Binding-site contacts:
Ligand atom O2 contacts residue ARG122 of chain 1.B at 3.2 Å (salt-bridge).
Ligand atom C4 contacts residue ASP180 of chain 1.B at 3.6 Å.
Ligand atom O3 contacts residue ASN127 of chain 1.B at 3.7 Å.
Ligand atom O3X contacts residue ARG133 of chain 1.B at 3.8 Å.
Ligand atom O1X contacts residue ARG133 of chain 1.B at 3.1 Å (salt-bridge).
Ligand atom O3 contacts residue GLY45 of chain 1.B at 3.5 Å.
Ligand atom O3 contacts residue ARG122 of chain 1.B at 2.9 Å (salt-bridge).
Ligand atom P contacts residue GLY45 of chain 1.B at 3.6 Å.
Ligand atom O3P contacts residue ASP10 of chain 1.B at 2.7 Å (salt-bridge).
Ligand atom O3X contacts residue SER178 of chain 1.B at 2.5 Å (h-bond).
Ligand atom P' contacts residue SER178 of chain 1.B at 3.8 Å.
Ligand atom O2X contacts residue ARG140 of chain 1.B at 2.8 Å (salt-bridge).
Ligand atom P' contacts residue ARG140 of chain 1.B at 3.5 Å.
Ligand atom O2X contacts residue GLY175 of chain 1.B at 3.0 Å.
Ligand atom O4 contacts residue ASP180 of chain 1.B at 2.6 Å (salt-bridge).
Ligand atom O2X contacts residue GLN176 of chain 1.B at 2.7 Å (h-bond).
Ligand atom O3 contacts residue SER46 of chain 1.B at 3.6 Å.
Ligand atom O1X contacts residue ARG140 of chain 1.B at 2.7 Å (salt-bridge).
Ligand atom O1X contacts residue ILE177 of chain 1.B at 3.2 Å.
Ligand atom O2P contacts residue GLY45 of chain 1.B at 2.8 Å (h-bond).
Ligand atom O1P contacts residue ASN214 of chain 1.B at 3.0 Å (h-bond).
Ligand atom O1 contacts residue ARG133 of chain 1.B at 3.8 Å.
Ligand atom O4 contacts residue ASN214 of chain 1.B at 3.4 Å (h-bond).
Ligand atom P contacts residue ASP10 of chain 1.B at 3.6 Å.
Ligand atom O1P contacts residue LYS188 of chain 1.B at 3.0 Å (salt-bridge).
Ligand atom O2P contacts residue GLY44 of chain 1.B at 3.0 Å.
Ligand atom O3X contacts residue ILE177 of chain 1.B at 3.4 Å (h-bond).
Ligand atom O3P contacts residue ASP12 of chain 1.B at 3.5 Å (salt-bridge).
Ligand atom P' contacts residue ARG133 of chain 1.B at 3.8 Å.
Ligand atom C3 contacts residue ASP180 of chain 1.B at 3.4 Å.
Ligand atom O3P contacts residue VAL11 of chain 1.B at 3.8 Å.
Ligand atom P' contacts residue GLY175 of chain 1.B at 3.8 Å.
Ligand atom C5 contacts residue GLY174 of chain 1.B at 3.8 Å.
Ligand atom O3X contacts residue GLY175 of chain 1.B at 3.8 Å.
Ligand atom O2 contacts residue ASN127 of chain 1.B at 3.4 Å (h-bond).
Ligand atom O2X contacts residue ILE177 of chain 1.B at 3.7 Å.
Ligand atom O3 contacts residue ASP180 of chain 1.B at 3.0 Å (salt-bridge).
Ligand atom O2P contacts residue SER46 of chain 1.B at 3.0 Å (h-bond).
Ligand atom O2 contacts residue ARG133 of chain 1.B at 3.4 Å (salt-bridge).
Ligand atom O1P contacts residue GLY45 of chain 1.B at 3.2 Å (h-bond).

The small molecule below binds the protein below.
Small molecule (SMILES): O=P(O)(O)OC[C@H]1O[C@@H](OP(=O)(O)O)[C@H](O)[C@@H](O)[C@@H]1O

Sequence of chain 1.B:
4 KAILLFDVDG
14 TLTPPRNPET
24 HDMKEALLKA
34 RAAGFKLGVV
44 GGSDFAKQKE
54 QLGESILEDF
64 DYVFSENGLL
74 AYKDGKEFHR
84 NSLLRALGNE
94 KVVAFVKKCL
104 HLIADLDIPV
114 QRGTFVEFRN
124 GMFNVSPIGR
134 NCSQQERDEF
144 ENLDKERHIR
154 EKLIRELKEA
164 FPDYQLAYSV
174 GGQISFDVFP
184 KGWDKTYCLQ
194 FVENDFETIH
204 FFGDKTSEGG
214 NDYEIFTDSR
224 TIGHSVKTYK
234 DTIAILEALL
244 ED